Binding-site contacts:
Ligand atom OXT contacts residue PRO52 of chain 2.D at 4.1 Å.
Ligand atom O contacts residue GLN54 of chain 2.D at 4.0 Å.
Ligand atom OXT contacts residue PRO51 of chain 2.D at 3.6 Å.
Ligand atom O contacts residue GLY1 of chain 2.IA at 4.1 Å.
Ligand atom N contacts residue GLY1 of chain 2.IA at 3.5 Å (h-bond).
Ligand atom CA contacts residue LEU31 of chain 2.D at 4.4 Å (hydrophobic).
Ligand atom O contacts residue LEU31 of chain 2.D at 4.4 Å.
Ligand atom OXT contacts residue LEU31 of chain 2.D at 4.2 Å.
Ligand atom CA contacts residue GLN54 of chain 2.D at 3.9 Å.
Ligand atom OXT contacts residue GLY1 of chain 2.IA at 2.0 Å (h-bond).
Ligand atom O contacts residue GLU29 of chain 2.D at 3.6 Å (salt-bridge).
Ligand atom O contacts residue PRO53 of chain 2.D at 3.4 Å.
Ligand atom C contacts residue LEU31 of chain 2.D at 4.4 Å (hydrophobic).
Ligand atom C contacts residue GLU29 of chain 2.D at 4.5 Å.
Ligand atom C contacts residue PRO52 of chain 2.D at 3.7 Å (hydrophobic).
Ligand atom OXT contacts residue PHE39 of chain 2.D at 4.4 Å.
Ligand atom C contacts residue GLY1 of chain 2.IA at 3.1 Å.
Ligand atom CA contacts residue PRO52 of chain 2.D at 4.2 Å (hydrophobic).
Ligand atom C contacts residue PRO51 of chain 2.D at 4.2 Å (hydrophobic).
Ligand atom C contacts residue PRO53 of chain 2.D at 4.3 Å (hydrophobic).
Ligand atom CA contacts residue GLY1 of chain 2.IA at 3.9 Å.
Ligand atom O contacts residue PRO52 of chain 2.D at 3.5 Å (h-bond).
Ligand atom N contacts residue PRO51 of chain 2.D at 4.5 Å.

Sequence of chain 2.D:
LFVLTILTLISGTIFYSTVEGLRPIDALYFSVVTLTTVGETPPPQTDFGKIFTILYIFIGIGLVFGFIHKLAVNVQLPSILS

This protein binds this small molecule.
Small molecule (SMILES): NCC(=O)O